Sequence of chain 1.B:
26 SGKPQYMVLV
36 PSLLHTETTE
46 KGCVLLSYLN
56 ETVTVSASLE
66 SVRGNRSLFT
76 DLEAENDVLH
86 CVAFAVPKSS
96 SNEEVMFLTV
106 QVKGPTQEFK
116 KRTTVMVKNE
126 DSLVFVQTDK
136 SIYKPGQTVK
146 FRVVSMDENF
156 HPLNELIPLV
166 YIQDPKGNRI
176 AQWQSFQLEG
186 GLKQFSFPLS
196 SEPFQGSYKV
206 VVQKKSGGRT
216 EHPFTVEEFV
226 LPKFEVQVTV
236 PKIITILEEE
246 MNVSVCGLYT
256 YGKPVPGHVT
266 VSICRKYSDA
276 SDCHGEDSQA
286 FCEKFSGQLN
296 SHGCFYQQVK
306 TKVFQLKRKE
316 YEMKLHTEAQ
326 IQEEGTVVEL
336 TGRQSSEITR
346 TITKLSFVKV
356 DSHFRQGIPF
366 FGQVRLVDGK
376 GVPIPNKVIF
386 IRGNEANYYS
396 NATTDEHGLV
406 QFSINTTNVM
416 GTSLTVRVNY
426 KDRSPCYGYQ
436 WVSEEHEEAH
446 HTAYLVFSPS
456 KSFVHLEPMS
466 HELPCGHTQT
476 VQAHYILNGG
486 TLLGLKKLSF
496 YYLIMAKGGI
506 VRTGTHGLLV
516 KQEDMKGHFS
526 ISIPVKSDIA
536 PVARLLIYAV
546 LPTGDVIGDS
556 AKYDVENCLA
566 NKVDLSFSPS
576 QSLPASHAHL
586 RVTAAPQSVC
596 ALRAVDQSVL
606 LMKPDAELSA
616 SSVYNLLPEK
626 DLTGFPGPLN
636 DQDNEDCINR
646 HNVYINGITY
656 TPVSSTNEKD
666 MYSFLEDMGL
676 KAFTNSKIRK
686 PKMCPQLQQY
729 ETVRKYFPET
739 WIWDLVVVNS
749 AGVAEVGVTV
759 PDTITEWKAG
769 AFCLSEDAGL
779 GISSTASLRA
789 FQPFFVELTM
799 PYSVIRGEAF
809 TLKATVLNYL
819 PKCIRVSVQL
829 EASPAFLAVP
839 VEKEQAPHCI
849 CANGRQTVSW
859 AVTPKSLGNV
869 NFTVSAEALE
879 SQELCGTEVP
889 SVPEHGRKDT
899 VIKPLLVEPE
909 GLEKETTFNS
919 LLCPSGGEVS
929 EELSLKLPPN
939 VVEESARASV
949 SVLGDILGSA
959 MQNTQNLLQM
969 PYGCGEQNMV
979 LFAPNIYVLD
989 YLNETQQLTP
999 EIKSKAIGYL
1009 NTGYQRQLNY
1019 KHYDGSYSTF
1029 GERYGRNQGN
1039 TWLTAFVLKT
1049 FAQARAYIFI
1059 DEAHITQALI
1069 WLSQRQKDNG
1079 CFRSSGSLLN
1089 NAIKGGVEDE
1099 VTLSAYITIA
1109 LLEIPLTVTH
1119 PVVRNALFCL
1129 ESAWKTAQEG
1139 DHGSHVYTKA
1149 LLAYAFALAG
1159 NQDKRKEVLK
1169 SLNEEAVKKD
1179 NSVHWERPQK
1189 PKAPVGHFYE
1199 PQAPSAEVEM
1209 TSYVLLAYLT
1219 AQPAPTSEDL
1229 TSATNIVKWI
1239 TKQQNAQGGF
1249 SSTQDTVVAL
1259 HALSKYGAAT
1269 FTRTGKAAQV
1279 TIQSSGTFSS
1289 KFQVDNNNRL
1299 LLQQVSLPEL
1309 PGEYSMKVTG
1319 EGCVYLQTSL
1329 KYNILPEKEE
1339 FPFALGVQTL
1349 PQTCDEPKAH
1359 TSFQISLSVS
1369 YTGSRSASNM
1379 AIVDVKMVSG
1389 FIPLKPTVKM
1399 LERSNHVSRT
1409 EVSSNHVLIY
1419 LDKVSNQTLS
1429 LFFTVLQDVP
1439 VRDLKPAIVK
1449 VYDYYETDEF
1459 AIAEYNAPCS

The protein below binds the small molecule below.
Small molecule (SMILES): CC(=O)N[C@@H]1[C@@H](O)[C@H](O)[C@@H](CO)O[C@H]1O

Binding-site contacts:
Ligand atom C6 contacts residue GLU992 of chain 1.B at 3.7 Å.
Ligand atom C2 contacts residue ASN991 of chain 1.B at 2.1 Å.
Ligand atom O6 contacts residue GLY1265 of chain 1.B at 3.1 Å (h-bond).
Ligand atom C7 contacts residue ASN991 of chain 1.B at 3.7 Å.
Ligand atom C8 contacts residue ASN991 of chain 1.B at 3.8 Å.
Ligand atom C3 contacts residue ASN991 of chain 1.B at 3.4 Å.
Ligand atom O5 contacts residue ASN991 of chain 1.B at 1.9 Å (h-bond).
Ligand atom C6 contacts residue GLY1265 of chain 1.B at 3.2 Å.
Ligand atom N2 contacts residue ASN991 of chain 1.B at 2.8 Å (h-bond).
Ligand atom C5 contacts residue ASN991 of chain 1.B at 3.2 Å.
Ligand atom C4 contacts residue ASN991 of chain 1.B at 3.7 Å.
Ligand atom C1 contacts residue ASN991 of chain 1.B at 1.0 Å.
Ligand atom O3 contacts residue ASN991 of chain 1.B at 4.5 Å.
Ligand atom O5 contacts residue GLU992 of chain 1.B at 4.2 Å.
Ligand atom O6 contacts residue ASN991 of chain 1.B at 4.4 Å.
Ligand atom O6 contacts residue GLU992 of chain 1.B at 2.5 Å (salt-bridge).
Ligand atom C6 contacts residue ALA1266 of chain 1.B at 4.3 Å (hydrophobic).
Ligand atom C6 contacts residue ASN991 of chain 1.B at 4.3 Å.
Ligand atom O6 contacts residue ALA1266 of chain 1.B at 3.5 Å.